Binding-site contacts:
Ligand atom C7 contacts residue PDC1 of chain 1.R at 3.5 Å.
Ligand atom C2 contacts residue PDC1 of chain 1.R at 3.3 Å.
Ligand atom O4 contacts residue PDC1 of chain 1.R at 3.4 Å (h-bond).
Ligand atom C5 contacts residue PDC1 of chain 1.R at 4.3 Å.
Ligand atom C8 contacts residue PDC1 of chain 1.R at 3.7 Å.
Ligand atom N1 contacts residue EU1 of chain 1.E at 2.5 Å.
Ligand atom C7 contacts residue EU1 of chain 1.E at 3.2 Å.
Ligand atom C8 contacts residue PDC1 of chain 1.S at 4.2 Å.
Ligand atom C8 contacts residue EU1 of chain 1.E at 3.4 Å.
Ligand atom C7 contacts residue PDC1 of chain 1.S at 4.0 Å.
Ligand atom C6 contacts residue PDC1 of chain 1.S at 4.2 Å.
Ligand atom O4 contacts residue EU1 of chain 1.E at 2.5 Å.
Ligand atom O2 contacts residue PDC1 of chain 1.R at 4.5 Å.
Ligand atom O1 contacts residue EU1 of chain 1.E at 2.4 Å.
Ligand atom C2 contacts residue PDC1 of chain 1.S at 4.2 Å.
Ligand atom C3 contacts residue PDC1 of chain 1.R at 4.2 Å.
Ligand atom O2 contacts residue EU1 of chain 1.E at 4.4 Å.
Ligand atom N1 contacts residue PDC1 of chain 1.S at 3.5 Å (h-bond).
Ligand atom N1 contacts residue PDC1 of chain 1.R at 2.8 Å (h-bond).
Ligand atom O1 contacts residue PDC1 of chain 1.S at 3.3 Å (h-bond).
Ligand atom O1 contacts residue PDC1 of chain 1.R at 3.0 Å (h-bond).
Ligand atom O1 contacts residue ARG14 of chain 1.A at 4.5 Å.
Ligand atom O4 contacts residue PDC1 of chain 1.S at 3.0 Å (h-bond).
Ligand atom C2 contacts residue EU1 of chain 1.E at 3.3 Å.
Ligand atom C6 contacts residue PDC1 of chain 1.R at 3.4 Å.
Ligand atom C6 contacts residue EU1 of chain 1.E at 3.4 Å.

Sequence of chain 1.A:
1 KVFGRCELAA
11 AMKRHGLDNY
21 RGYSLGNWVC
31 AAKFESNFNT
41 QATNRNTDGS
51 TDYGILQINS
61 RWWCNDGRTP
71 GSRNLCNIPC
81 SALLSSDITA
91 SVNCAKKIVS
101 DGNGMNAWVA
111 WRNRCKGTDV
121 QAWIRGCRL

This small molecule binds to this protein.
Small molecule (SMILES): O=C(O)c1cccc(C(=O)O)n1